Sequence of chain 1.A:
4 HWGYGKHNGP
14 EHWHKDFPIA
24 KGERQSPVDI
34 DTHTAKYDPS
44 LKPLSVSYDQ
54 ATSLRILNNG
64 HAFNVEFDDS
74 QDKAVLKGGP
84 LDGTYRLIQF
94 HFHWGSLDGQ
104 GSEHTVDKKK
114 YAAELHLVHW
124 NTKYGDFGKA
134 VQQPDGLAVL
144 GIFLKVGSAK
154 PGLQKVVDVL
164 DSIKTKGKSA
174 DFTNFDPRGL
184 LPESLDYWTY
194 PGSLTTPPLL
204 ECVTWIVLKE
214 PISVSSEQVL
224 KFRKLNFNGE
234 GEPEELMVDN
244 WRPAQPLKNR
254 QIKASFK

A protein and the small-molecule ligand that binds it are described below.
Small molecule (SMILES): Oc1cccc(O)c1

Binding-site contacts:
Ligand atom C4 contacts residue SER196 of chain 1.A at 4.2 Å.
Ligand atom C6 contacts residue VAL121 of chain 1.A at 3.6 Å (hydrophobic).
Ligand atom O1 contacts residue RCO1 of chain 1.E at 3.7 Å.
Ligand atom C1 contacts residue LEU197 of chain 1.A at 4.0 Å (hydrophobic).
Ligand atom O1 contacts residue GLN92 of chain 1.A at 3.5 Å (h-bond).
Ligand atom O1 contacts residue VAL121 of chain 1.A at 4.2 Å.
Ligand atom O3 contacts residue SER196 of chain 1.A at 4.3 Å.
Ligand atom O1 contacts residue SO41 of chain 1.H at 4.0 Å.
Ligand atom C3 contacts residue THR198 of chain 1.A at 3.9 Å.
Ligand atom C5 contacts residue VAL206 of chain 1.A at 3.7 Å (hydrophobic).
Ligand atom C6 contacts residue VAL142 of chain 1.A at 4.4 Å (hydrophobic).
Ligand atom O3 contacts residue THR198 of chain 1.A at 3.0 Å (h-bond).
Ligand atom C5 contacts residue LEU140 of chain 1.A at 3.5 Å (hydrophobic).
Ligand atom C3 contacts residue LEU197 of chain 1.A at 3.6 Å (hydrophobic).
Ligand atom C1 contacts residue VAL121 of chain 1.A at 3.9 Å (hydrophobic).
Ligand atom C1 contacts residue GLN92 of chain 1.A at 4.4 Å.
Ligand atom C5 contacts residue VAL142 of chain 1.A at 3.6 Å (hydrophobic).
Ligand atom C3 contacts residue TRP208 of chain 1.A at 4.3 Å (hydrophobic).
Ligand atom C4 contacts residue THR198 of chain 1.A at 4.5 Å.
Ligand atom O3 contacts residue ZN1 of chain 1.B at 3.9 Å.
Ligand atom C2 contacts residue LEU197 of chain 1.A at 4.1 Å (hydrophobic).
Ligand atom C2 contacts residue VAL121 of chain 1.A at 4.3 Å (hydrophobic).
Ligand atom O3 contacts residue LEU197 of chain 1.A at 3.6 Å.
Ligand atom C4 contacts residue VAL142 of chain 1.A at 3.5 Å (hydrophobic).
Ligand atom C6 contacts residue LEU197 of chain 1.A at 3.9 Å (hydrophobic).
Ligand atom C4 contacts residue TRP208 of chain 1.A at 4.0 Å (hydrophobic).
Ligand atom C5 contacts residue VAL121 of chain 1.A at 4.2 Å (hydrophobic).
Ligand atom C5 contacts residue LEU197 of chain 1.A at 3.6 Å (hydrophobic).
Ligand atom C3 contacts residue VAL142 of chain 1.A at 4.4 Å (hydrophobic).
Ligand atom O3 contacts residue TRP208 of chain 1.A at 3.7 Å.
Ligand atom C4 contacts residue VAL206 of chain 1.A at 3.9 Å (hydrophobic).
Ligand atom C4 contacts residue LEU197 of chain 1.A at 3.6 Å (hydrophobic).
Ligand atom O3 contacts residue HIS119 of chain 1.A at 4.3 Å.
Ligand atom C2 contacts residue HIS94 of chain 1.A at 4.2 Å.
Ligand atom C6 contacts residue LEU140 of chain 1.A at 3.7 Å (hydrophobic).